Binding-site contacts:
Ligand atom C4 contacts residue ASN347 of chain 1.B at 4.2 Å.
Ligand atom C7 contacts residue ASN347 of chain 1.B at 3.6 Å.
Ligand atom C8 contacts residue SER346 of chain 1.B at 3.8 Å.
Ligand atom O7 contacts residue ASN347 of chain 1.B at 3.9 Å.
Ligand atom N2 contacts residue ASN347 of chain 1.B at 3.0 Å (h-bond).
Ligand atom C8 contacts residue ALA345 of chain 1.B at 3.3 Å (hydrophobic).
Ligand atom C1 contacts residue ASN347 of chain 1.B at 1.4 Å.
Ligand atom O5 contacts residue ASN347 of chain 1.B at 2.3 Å (h-bond).
Ligand atom O5 contacts residue LYS226 of chain 1.B at 4.0 Å.
Ligand atom N2 contacts residue SER346 of chain 1.B at 4.5 Å.
Ligand atom N2 contacts residue ALA345 of chain 1.B at 3.0 Å (h-bond).
Ligand atom C7 contacts residue ALA345 of chain 1.B at 3.6 Å (hydrophobic).
Ligand atom C5 contacts residue ASN347 of chain 1.B at 3.6 Å.
Ligand atom O6 contacts residue LYS226 of chain 1.B at 3.4 Å (salt-bridge).
Ligand atom C7 contacts residue SER346 of chain 1.B at 4.3 Å.
Ligand atom C6 contacts residue ASP230 of chain 1.B at 4.3 Å.
Ligand atom C2 contacts residue ASN347 of chain 1.B at 2.5 Å.
Ligand atom O6 contacts residue ASP230 of chain 1.B at 3.2 Å (salt-bridge).
Ligand atom C3 contacts residue ASN347 of chain 1.B at 3.8 Å.
Ligand atom C2 contacts residue ALA345 of chain 1.B at 4.1 Å (hydrophobic).
Ligand atom C1 contacts residue ALA345 of chain 1.B at 4.3 Å (hydrophobic).
Ligand atom C6 contacts residue LEU229 of chain 1.B at 4.1 Å (hydrophobic).

A protein and the small-molecule ligand that binds it are described below.
Small molecule (SMILES): CC(=O)N[C@@H]1[C@@H](O)[C@H](O)[C@@H](CO)O[C@H]1O

Sequence of chain 1.B:
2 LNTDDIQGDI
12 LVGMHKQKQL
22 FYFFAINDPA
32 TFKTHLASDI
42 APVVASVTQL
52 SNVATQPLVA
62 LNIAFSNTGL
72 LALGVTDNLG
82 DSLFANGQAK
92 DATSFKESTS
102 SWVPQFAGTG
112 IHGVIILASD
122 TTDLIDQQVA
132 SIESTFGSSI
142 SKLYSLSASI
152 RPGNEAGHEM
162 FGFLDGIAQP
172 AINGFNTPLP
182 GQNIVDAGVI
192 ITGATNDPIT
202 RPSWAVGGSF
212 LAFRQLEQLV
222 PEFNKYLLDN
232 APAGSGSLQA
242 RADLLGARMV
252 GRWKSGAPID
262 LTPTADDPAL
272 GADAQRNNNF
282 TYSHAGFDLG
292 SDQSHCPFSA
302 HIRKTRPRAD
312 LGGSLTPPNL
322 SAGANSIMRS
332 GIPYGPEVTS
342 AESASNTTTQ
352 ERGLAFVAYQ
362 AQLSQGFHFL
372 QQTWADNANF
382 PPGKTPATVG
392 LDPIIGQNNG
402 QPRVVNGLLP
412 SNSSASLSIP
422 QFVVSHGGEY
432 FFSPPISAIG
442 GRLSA